Sequence of chain 1.A:
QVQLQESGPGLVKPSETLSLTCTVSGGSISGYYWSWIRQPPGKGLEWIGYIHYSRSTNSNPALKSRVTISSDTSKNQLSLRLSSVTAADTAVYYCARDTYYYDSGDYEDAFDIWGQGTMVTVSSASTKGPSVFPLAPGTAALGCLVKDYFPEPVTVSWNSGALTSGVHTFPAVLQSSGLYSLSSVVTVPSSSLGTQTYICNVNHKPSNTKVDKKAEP

Sequence of chain 1.B:
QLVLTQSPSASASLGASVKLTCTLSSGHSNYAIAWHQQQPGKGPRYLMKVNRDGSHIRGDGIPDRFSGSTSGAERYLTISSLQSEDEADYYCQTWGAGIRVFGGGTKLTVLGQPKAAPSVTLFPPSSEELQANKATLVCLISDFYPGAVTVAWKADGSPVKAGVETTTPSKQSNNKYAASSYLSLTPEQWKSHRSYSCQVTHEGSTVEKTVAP

Binding-site contacts:
Ligand atom C8 contacts residue TYR33 of chain 1.A at 3.4 Å (hydrophobic).
Ligand atom C3 contacts residue GLY96 of chain 1.B at 4.0 Å.
Ligand atom N2 contacts residue ARG100 of chain 1.B at 4.0 Å.
Ligand atom C3 contacts residue ASP109 of chain 1.A at 3.5 Å.
Ligand atom C6 contacts residue ALA97 of chain 1.B at 4.1 Å (hydrophobic).
Ligand atom O3 contacts residue ARG100 of chain 1.B at 3.0 Å (salt-bridge).
Ligand atom C8 contacts residue TYR101 of chain 1.A at 3.5 Å (hydrophobic).
Ligand atom O6 contacts residue TYR31 of chain 1.B at 4.0 Å.
Ligand atom O4 contacts residue TRP95 of chain 1.B at 3.8 Å.
Ligand atom O7 contacts residue ARG100 of chain 1.B at 3.2 Å (salt-bridge).
Ligand atom O5 contacts residue ALA97 of chain 1.B at 3.4 Å.
Ligand atom C4 contacts residue TRP95 of chain 1.B at 3.9 Å (hydrophobic).
Ligand atom C2 contacts residue TYR101 of chain 1.A at 3.9 Å (hydrophobic).
Ligand atom O3 contacts residue THR99 of chain 1.A at 4.0 Å.
Ligand atom O3 contacts residue ASP109 of chain 1.A at 2.6 Å (salt-bridge).
Ligand atom O7 contacts residue GLY98 of chain 1.B at 3.2 Å (h-bond).
Ligand atom C4 contacts residue ASP109 of chain 1.A at 3.7 Å.
Ligand atom O3 contacts residue GLY96 of chain 1.B at 4.1 Å.
Ligand atom C7 contacts residue TYR50 of chain 1.A at 3.4 Å (hydrophobic).
Ligand atom C8 contacts residue TYR50 of chain 1.A at 3.4 Å (hydrophobic).
Ligand atom O1 contacts residue ALA97 of chain 1.B at 3.5 Å.
Ligand atom O4 contacts residue TYR107 of chain 1.A at 3.6 Å.
Ligand atom C1 contacts residue TYR101 of chain 1.A at 4.1 Å (hydrophobic).
Ligand atom O4 contacts residue ASP109 of chain 1.A at 2.6 Å (salt-bridge).
Ligand atom C7 contacts residue TYR101 of chain 1.A at 3.7 Å (hydrophobic).
Ligand atom O1 contacts residue GLY98 of chain 1.B at 4.1 Å.
Ligand atom C1 contacts residue GLY96 of chain 1.B at 4.2 Å.
Ligand atom C5 contacts residue TYR107 of chain 1.A at 3.5 Å (hydrophobic).
Ligand atom O5 contacts residue GLY96 of chain 1.B at 3.9 Å.
Ligand atom O3 contacts residue TRP95 of chain 1.B at 3.6 Å.
Ligand atom C4 contacts residue GLY96 of chain 1.B at 3.9 Å.
Ligand atom C1 contacts residue ALA97 of chain 1.B at 3.9 Å (hydrophobic).
Ligand atom C2 contacts residue GLY96 of chain 1.B at 3.5 Å.
Ligand atom C7 contacts residue ARG100 of chain 1.B at 3.7 Å.
Ligand atom N2 contacts residue TYR101 of chain 1.A at 2.9 Å (h-bond).
Ligand atom O7 contacts residue TYR50 of chain 1.A at 2.6 Å (h-bond).
Ligand atom O7 contacts residue GLY96 of chain 1.B at 3.4 Å (h-bond).
Ligand atom C6 contacts residue TYR31 of chain 1.B at 3.9 Å (hydrophobic).
Ligand atom C4 contacts residue TYR107 of chain 1.A at 4.0 Å (hydrophobic).
Ligand atom C3 contacts residue TYR107 of chain 1.A at 3.8 Å (hydrophobic).

A protein and the small-molecule ligand that binds it are described below.
Small molecule (SMILES): CC(=O)N[C@@H]1[C@@H](O)[C@H](O)[C@@H](CO)O[C@H]1O